A small-molecule ligand and the protein it binds are described below.
Small molecule (SMILES): C[C@@H]1O[C@@H](Oc2c(-c3ccc(O)c(O)c3)oc3cc(O)cc(O)c3c2=O)[C@H](O)[C@H](O)[C@H]1O

Binding-site contacts:
Ligand atom C3 contacts residue PHE38 of chain 1.A at 3.4 Å (hydrophobic).
Ligand atom O3 contacts residue VAL41 of chain 1.A at 3.8 Å.
Ligand atom C5 contacts residue LEU106 of chain 1.A at 3.8 Å (hydrophobic).
Ligand atom O1 contacts residue LEU159 of chain 1.A at 3.4 Å.
Ligand atom O4 contacts residue ASP107 of chain 1.A at 2.5 Å (salt-bridge).
Ligand atom O6 contacts residue GLU156 of chain 1.A at 2.6 Å (salt-bridge).
Ligand atom C7 contacts residue LEU106 of chain 1.A at 3.7 Å (hydrophobic).
Ligand atom C7 contacts residue ASP107 of chain 1.A at 3.3 Å.
Ligand atom C26 contacts residue LEU61 of chain 1.A at 4.0 Å (hydrophobic).
Ligand atom C26 contacts residue LEU104 of chain 1.A at 3.7 Å (hydrophobic).
Ligand atom O7 contacts residue PHE38 of chain 1.A at 3.4 Å.
Ligand atom C21 contacts residue PHE38 of chain 1.A at 3.5 Å (hydrophobic).
Ligand atom C15 contacts residue GLU156 of chain 1.A at 3.4 Å.
Ligand atom O2 contacts residue PHE38 of chain 1.A at 3.2 Å.
Ligand atom C14 contacts residue LEU173 of chain 1.A at 3.5 Å (hydrophobic).
Ligand atom C6 contacts residue LEU106 of chain 1.A at 3.6 Å (hydrophobic).
Ligand atom O5 contacts residue LEU114 of chain 1.A at 3.5 Å.
Ligand atom C6 contacts residue ASP107 of chain 1.A at 3.2 Å.
Ligand atom O2 contacts residue LYS59 of chain 1.A at 3.4 Å.
Ligand atom C2 contacts residue PHE38 of chain 1.A at 3.9 Å (hydrophobic).
Ligand atom O9 contacts residue LYS59 of chain 1.A at 3.0 Å (salt-bridge).
Ligand atom C13 contacts residue LEU114 of chain 1.A at 3.7 Å (hydrophobic).
Ligand atom O2 contacts residue VAL41 of chain 1.A at 3.9 Å.
Ligand atom C22 contacts residue SER37 of chain 1.A at 3.9 Å.
Ligand atom C4 contacts residue PHE38 of chain 1.A at 3.5 Å (hydrophobic).
Ligand atom O9 contacts residue PHE38 of chain 1.A at 3.0 Å (h-bond).
Ligand atom C10 contacts residue PHE38 of chain 1.A at 4.0 Å (hydrophobic).
Ligand atom C15 contacts residue LEU173 of chain 1.A at 3.5 Å (hydrophobic).
Ligand atom O3 contacts residue ALA57 of chain 1.A at 3.6 Å.
Ligand atom C8 contacts residue LEU159 of chain 1.A at 3.7 Å (hydrophobic).
Ligand atom C22 contacts residue PHE38 of chain 1.A at 3.4 Å (hydrophobic).
Ligand atom C15 contacts residue LEU159 of chain 1.A at 3.9 Å (hydrophobic).
Ligand atom C16 contacts residue LEU159 of chain 1.A at 3.8 Å (hydrophobic).
Ligand atom C9 contacts residue LEU159 of chain 1.A at 3.8 Å (hydrophobic).
Ligand atom O8 contacts residue LYS59 of chain 1.A at 3.6 Å.
Ligand atom O4 contacts residue VAL90 of chain 1.A at 3.4 Å.
Ligand atom C21 contacts residue LYS59 of chain 1.A at 3.7 Å.
Ligand atom C14 contacts residue GLU156 of chain 1.A at 3.4 Å.
Ligand atom O4 contacts residue LEU106 of chain 1.A at 3.6 Å.
Ligand atom O6 contacts residue LEU173 of chain 1.A at 3.8 Å.

Sequence of chain 1.A:
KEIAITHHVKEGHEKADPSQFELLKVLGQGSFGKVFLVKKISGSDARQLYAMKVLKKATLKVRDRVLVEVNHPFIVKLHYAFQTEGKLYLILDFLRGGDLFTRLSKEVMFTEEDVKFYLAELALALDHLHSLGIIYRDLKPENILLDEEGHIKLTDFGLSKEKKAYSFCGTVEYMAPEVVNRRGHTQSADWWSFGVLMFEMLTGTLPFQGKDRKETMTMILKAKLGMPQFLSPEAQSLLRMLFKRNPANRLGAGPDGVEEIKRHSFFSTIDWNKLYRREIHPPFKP